Binding-site contacts:
Ligand atom N contacts residue MET247 of chain 50.A at 3.8 Å.
Ligand atom C contacts residue MET247 of chain 50.A at 3.9 Å (hydrophobic).
Ligand atom OXT contacts residue GLN95 of chain 50.C at 2.7 Å (h-bond).
Ligand atom O contacts residue CYS1 of chain 50.E at 3.7 Å.
Ligand atom O contacts residue PHE264 of chain 50.A at 3.9 Å.
Ligand atom O contacts residue GLN95 of chain 50.C at 3.3 Å (h-bond).
Ligand atom C contacts residue ASP235 of chain 50.C at 4.0 Å.
Ligand atom OXT contacts residue ASP235 of chain 50.C at 2.9 Å (salt-bridge).
Ligand atom C contacts residue PHE264 of chain 50.A at 3.8 Å (hydrophobic).
Ligand atom N contacts residue PHE264 of chain 50.A at 3.5 Å (h-bond).
Ligand atom C contacts residue CYS1 of chain 50.E at 2.8 Å (hydrophobic).
Ligand atom CA contacts residue CYS265 of chain 50.A at 4.4 Å (hydrophobic).
Ligand atom CA contacts residue MET247 of chain 50.A at 4.1 Å (hydrophobic).
Ligand atom O contacts residue ASP235 of chain 50.C at 4.5 Å.
Ligand atom C contacts residue GLN95 of chain 50.C at 3.1 Å.
Ligand atom OXT contacts residue PHE264 of chain 50.A at 4.2 Å.
Ligand atom O contacts residue SER96 of chain 50.C at 3.6 Å.
Ligand atom N contacts residue CYS1 of chain 50.E at 1.3 Å.
Ligand atom CA contacts residue PHE264 of chain 50.A at 3.1 Å (hydrophobic).
Ligand atom O contacts residue MET247 of chain 50.A at 3.4 Å (h-bond).
Ligand atom CA contacts residue GLN95 of chain 50.C at 4.2 Å.
Ligand atom OXT contacts residue CYS1 of chain 50.E at 2.7 Å (h-bond).
Ligand atom CA contacts residue CYS1 of chain 50.E at 2.4 Å (hydrophobic).

Sequence of chain 50.C:
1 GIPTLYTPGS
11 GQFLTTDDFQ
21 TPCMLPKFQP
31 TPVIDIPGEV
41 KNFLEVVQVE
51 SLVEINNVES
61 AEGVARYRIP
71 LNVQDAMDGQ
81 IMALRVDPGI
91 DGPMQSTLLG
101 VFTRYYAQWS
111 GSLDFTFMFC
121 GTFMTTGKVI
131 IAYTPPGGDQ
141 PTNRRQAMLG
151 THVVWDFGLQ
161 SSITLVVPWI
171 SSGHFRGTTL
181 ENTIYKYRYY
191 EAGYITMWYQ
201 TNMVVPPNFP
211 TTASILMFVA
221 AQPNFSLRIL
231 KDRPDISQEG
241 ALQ

A protein and the small-molecule ligand that binds it are described below.
Small molecule (SMILES): NCC(=O)O

Sequence of chain 50.A:
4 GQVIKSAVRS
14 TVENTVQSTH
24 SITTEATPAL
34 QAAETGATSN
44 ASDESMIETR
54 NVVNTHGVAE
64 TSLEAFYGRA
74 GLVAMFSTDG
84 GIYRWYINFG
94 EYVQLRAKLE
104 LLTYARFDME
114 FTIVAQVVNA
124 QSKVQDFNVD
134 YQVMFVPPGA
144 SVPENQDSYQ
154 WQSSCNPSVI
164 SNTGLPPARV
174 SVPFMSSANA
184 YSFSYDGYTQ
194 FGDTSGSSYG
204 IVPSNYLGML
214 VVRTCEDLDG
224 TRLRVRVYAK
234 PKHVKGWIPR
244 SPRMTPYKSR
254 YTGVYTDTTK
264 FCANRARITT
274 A